Binding-site contacts:
Ligand atom C17 contacts residue LEU224 of chain 1.A at 3.9 Å (hydrophobic).
Ligand atom C18 contacts residue VAL220 of chain 1.A at 3.6 Å (hydrophobic).
Ligand atom C13 contacts residue ASN294 of chain 1.A at 3.8 Å.
Ligand atom C11 contacts residue ASN294 of chain 1.A at 4.1 Å.
Ligand atom C12 contacts residue HEM1 of chain 1.C at 3.4 Å.
Ligand atom C18 contacts residue LEU224 of chain 1.A at 3.8 Å (hydrophobic).
Ligand atom C10 contacts residue VAL361 of chain 1.A at 3.9 Å (hydrophobic).
Ligand atom C14 contacts residue ASN294 of chain 1.A at 3.7 Å.
Ligand atom C8 contacts residue LEU110 of chain 1.A at 4.0 Å (hydrophobic).
Ligand atom C16 contacts residue GLY298 of chain 1.A at 3.9 Å.
Ligand atom C11 contacts residue LEU110 of chain 1.A at 4.0 Å (hydrophobic).
Ligand atom C18 contacts residue GLY297 of chain 1.A at 3.9 Å.
Ligand atom C9 contacts residue LEU110 of chain 1.A at 3.6 Å (hydrophobic).
Ligand atom C9 contacts residue VAL361 of chain 1.A at 3.7 Å (hydrophobic).
Ligand atom C11 contacts residue PHE293 of chain 1.A at 3.8 Å (hydrophobic).
Ligand atom O3 contacts residue HEM1 of chain 1.C at 3.5 Å (h-bond).
Ligand atom C3 contacts residue LEU477 of chain 1.A at 4.0 Å (hydrophobic).
Ligand atom C15 contacts residue VAL361 of chain 1.A at 3.6 Å (hydrophobic).
Ligand atom C10 contacts residue HEM1 of chain 1.C at 3.9 Å.
Ligand atom O1 contacts residue THR362 of chain 1.A at 2.8 Å (h-bond).
Ligand atom O1 contacts residue ALA363 of chain 1.A at 3.4 Å (h-bond).
Ligand atom C8 contacts residue PHE293 of chain 1.A at 3.9 Å (hydrophobic).
Ligand atom C6 contacts residue VAL361 of chain 1.A at 4.0 Å (hydrophobic).
Ligand atom C12 contacts residue ASN294 of chain 1.A at 3.9 Å.
Ligand atom C7 contacts residue LEU224 of chain 1.A at 4.1 Å (hydrophobic).
Ligand atom O3 contacts residue ASN294 of chain 1.A at 2.9 Å (h-bond).
Ligand atom C12 contacts residue VAL361 of chain 1.A at 4.1 Å (hydrophobic).
Ligand atom C1 contacts residue THR362 of chain 1.A at 3.2 Å.
Ligand atom C13 contacts residue VAL361 of chain 1.A at 4.0 Å (hydrophobic).
Ligand atom C16 contacts residue GLY297 of chain 1.A at 3.7 Å.
Ligand atom C13 contacts residue HEM1 of chain 1.C at 3.6 Å.
Ligand atom C16 contacts residue ILE301 of chain 1.A at 3.9 Å (hydrophobic).
Ligand atom O2 contacts residue THR362 of chain 1.A at 2.9 Å (h-bond).
Ligand atom C10 contacts residue LEU110 of chain 1.A at 3.6 Å (hydrophobic).
Ligand atom C16 contacts residue PHE293 of chain 1.A at 4.1 Å (hydrophobic).
Ligand atom C5 contacts residue LEU224 of chain 1.A at 4.1 Å (hydrophobic).
Ligand atom O2 contacts residue PRO360 of chain 1.A at 3.5 Å (h-bond).
Ligand atom C17 contacts residue PHE293 of chain 1.A at 3.7 Å (hydrophobic).
Ligand atom C14 contacts residue PHE293 of chain 1.A at 3.6 Å (hydrophobic).
Ligand atom O2 contacts residue VAL361 of chain 1.A at 3.6 Å.

Sequence of chain 1.A:
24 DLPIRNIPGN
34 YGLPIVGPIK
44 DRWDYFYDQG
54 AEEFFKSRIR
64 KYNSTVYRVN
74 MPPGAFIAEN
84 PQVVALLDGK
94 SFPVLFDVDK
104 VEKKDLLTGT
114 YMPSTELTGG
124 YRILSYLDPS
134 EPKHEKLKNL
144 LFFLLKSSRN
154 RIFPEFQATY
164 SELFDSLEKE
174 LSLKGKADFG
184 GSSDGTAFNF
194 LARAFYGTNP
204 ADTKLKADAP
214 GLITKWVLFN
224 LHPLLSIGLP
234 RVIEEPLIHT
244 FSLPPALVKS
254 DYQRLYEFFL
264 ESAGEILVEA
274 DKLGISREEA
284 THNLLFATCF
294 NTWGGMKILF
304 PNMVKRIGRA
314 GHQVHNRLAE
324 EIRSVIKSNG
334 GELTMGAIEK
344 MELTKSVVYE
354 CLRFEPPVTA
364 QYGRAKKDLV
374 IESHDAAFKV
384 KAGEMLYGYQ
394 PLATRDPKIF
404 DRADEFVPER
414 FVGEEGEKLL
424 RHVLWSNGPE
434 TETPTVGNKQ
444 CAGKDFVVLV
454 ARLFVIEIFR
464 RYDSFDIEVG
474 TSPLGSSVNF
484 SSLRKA

This small molecule binds to this protein.
Small molecule (SMILES): CCCCC[C@@H]1O[C@@H]1C/C=C\CCCCCCCC(=O)O